This protein binds this small molecule.
Small molecule (SMILES): CC(=O)N[C@H]1[C@H](O[C@H]2[C@H](O)[C@@H](NC(C)=O)CO[C@@H]2CO)O[C@H](CO)[C@@H](O[C@@H]2O[C@H](CO)[C@@H](O)[C@H](O)[C@@H]2O)[C@@H]1O

Sequence of chain 13.E:
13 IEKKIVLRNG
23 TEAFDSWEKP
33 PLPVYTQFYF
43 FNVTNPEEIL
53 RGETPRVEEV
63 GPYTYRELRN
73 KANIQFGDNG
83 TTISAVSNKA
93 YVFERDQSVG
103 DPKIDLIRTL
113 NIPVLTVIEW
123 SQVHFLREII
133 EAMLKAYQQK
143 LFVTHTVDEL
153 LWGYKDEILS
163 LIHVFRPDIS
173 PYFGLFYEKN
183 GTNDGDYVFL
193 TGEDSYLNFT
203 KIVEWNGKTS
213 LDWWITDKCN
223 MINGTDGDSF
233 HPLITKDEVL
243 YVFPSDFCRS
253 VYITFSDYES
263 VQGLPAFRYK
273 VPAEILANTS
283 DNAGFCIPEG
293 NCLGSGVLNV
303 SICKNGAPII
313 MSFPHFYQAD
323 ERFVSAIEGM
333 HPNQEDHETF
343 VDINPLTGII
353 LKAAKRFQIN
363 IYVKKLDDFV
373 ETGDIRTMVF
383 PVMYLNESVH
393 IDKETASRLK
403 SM

Binding-site contacts:
Ligand atom C8 contacts residue ARG251 of chain 13.E at 3.5 Å.
Ligand atom O6 contacts residue ASP283 of chain 13.E at 3.8 Å.
Ligand atom C5 contacts residue ASN225 of chain 13.E at 3.6 Å.
Ligand atom C7 contacts residue ASN225 of chain 13.E at 3.1 Å.
Ligand atom C7 contacts residue ARG251 of chain 13.E at 4.0 Å.
Ligand atom C3 contacts residue LYS220 of chain 13.E at 4.1 Å.
Ligand atom O3 contacts residue LYS220 of chain 13.E at 3.8 Å.
Ligand atom C1 contacts residue LYS220 of chain 13.E at 4.0 Å.
Ligand atom C4 contacts residue ASN225 of chain 13.E at 4.2 Å.
Ligand atom C1 contacts residue LYS220 of chain 13.E at 4.2 Å.
Ligand atom C2 contacts residue LYS220 of chain 13.E at 3.7 Å.
Ligand atom C6 contacts residue ASP283 of chain 13.E at 3.8 Å.
Ligand atom C2 contacts residue ASN225 of chain 13.E at 2.5 Å.
Ligand atom C6 contacts residue LYS220 of chain 13.E at 4.0 Å.
Ligand atom O7 contacts residue MET223 of chain 13.E at 3.5 Å.
Ligand atom O5 contacts residue ASN225 of chain 13.E at 2.3 Å (h-bond).
Ligand atom O4 contacts residue LYS220 of chain 13.E at 4.2 Å.
Ligand atom O7 contacts residue ASN225 of chain 13.E at 2.9 Å (h-bond).
Ligand atom O7 contacts residue LYS220 of chain 13.E at 4.0 Å.
Ligand atom O5 contacts residue LYS220 of chain 13.E at 3.4 Å.
Ligand atom O3 contacts residue ASP283 of chain 13.E at 4.3 Å.
Ligand atom C7 contacts residue MET223 of chain 13.E at 3.6 Å (hydrophobic).
Ligand atom N2 contacts residue MET223 of chain 13.E at 3.8 Å.
Ligand atom C4 contacts residue LYS220 of chain 13.E at 3.4 Å.
Ligand atom C3 contacts residue ASN225 of chain 13.E at 3.8 Å.
Ligand atom O7 contacts residue ARG251 of chain 13.E at 4.3 Å.
Ligand atom N2 contacts residue LYS220 of chain 13.E at 4.1 Å.
Ligand atom C5 contacts residue MET223 of chain 13.E at 4.0 Å (hydrophobic).
Ligand atom C8 contacts residue SER252 of chain 13.E at 3.4 Å.
Ligand atom C8 contacts residue MET223 of chain 13.E at 3.3 Å (hydrophobic).
Ligand atom C1 contacts residue ASN225 of chain 13.E at 1.4 Å.
Ligand atom C4 contacts residue MET223 of chain 13.E at 4.0 Å (hydrophobic).
Ligand atom C7 contacts residue SER252 of chain 13.E at 3.5 Å.
Ligand atom N2 contacts residue ASN225 of chain 13.E at 3.0 Å (h-bond).
Ligand atom C5 contacts residue LYS220 of chain 13.E at 4.0 Å.
Ligand atom O6 contacts residue TYR243 of chain 13.E at 4.0 Å.
Ligand atom O7 contacts residue SER252 of chain 13.E at 2.9 Å (h-bond).
Ligand atom C2 contacts residue ASP283 of chain 13.E at 3.8 Å.
Ligand atom C3 contacts residue MET223 of chain 13.E at 3.7 Å (hydrophobic).
Ligand atom O4 contacts residue MET223 of chain 13.E at 3.7 Å.